Sequence of chain 1.D:
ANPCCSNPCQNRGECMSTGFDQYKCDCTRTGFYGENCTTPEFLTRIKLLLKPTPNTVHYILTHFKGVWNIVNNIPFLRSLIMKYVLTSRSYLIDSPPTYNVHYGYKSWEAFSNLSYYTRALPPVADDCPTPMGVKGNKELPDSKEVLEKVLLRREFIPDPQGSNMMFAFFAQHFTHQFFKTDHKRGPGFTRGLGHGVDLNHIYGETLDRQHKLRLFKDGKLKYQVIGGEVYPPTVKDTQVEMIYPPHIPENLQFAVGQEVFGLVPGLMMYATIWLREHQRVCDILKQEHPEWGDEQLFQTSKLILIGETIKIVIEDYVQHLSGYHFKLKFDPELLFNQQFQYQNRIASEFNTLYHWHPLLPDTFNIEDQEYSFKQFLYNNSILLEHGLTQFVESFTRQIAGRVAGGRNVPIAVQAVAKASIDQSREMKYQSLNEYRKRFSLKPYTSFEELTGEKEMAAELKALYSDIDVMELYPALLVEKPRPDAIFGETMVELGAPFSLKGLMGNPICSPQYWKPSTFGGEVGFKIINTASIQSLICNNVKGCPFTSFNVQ

Sequence of chain 1.C:
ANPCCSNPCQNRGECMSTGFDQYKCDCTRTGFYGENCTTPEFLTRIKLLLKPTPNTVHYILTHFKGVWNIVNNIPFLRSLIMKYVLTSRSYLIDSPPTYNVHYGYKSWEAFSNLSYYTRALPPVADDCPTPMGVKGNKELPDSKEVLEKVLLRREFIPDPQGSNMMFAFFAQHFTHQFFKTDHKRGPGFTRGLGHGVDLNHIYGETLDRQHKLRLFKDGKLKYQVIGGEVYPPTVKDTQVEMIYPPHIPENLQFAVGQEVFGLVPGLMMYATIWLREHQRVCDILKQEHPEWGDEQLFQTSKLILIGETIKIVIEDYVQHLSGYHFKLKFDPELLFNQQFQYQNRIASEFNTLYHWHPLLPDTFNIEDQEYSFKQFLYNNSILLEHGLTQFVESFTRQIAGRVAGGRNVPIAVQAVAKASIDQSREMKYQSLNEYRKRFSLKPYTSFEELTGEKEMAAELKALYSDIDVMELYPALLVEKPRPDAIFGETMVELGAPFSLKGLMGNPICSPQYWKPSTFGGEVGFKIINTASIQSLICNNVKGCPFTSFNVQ

Binding-site contacts:
Ligand atom O6 contacts residue LEU207 of chain 1.C at 4.2 Å.
Ligand atom C6 contacts residue PHE189 of chain 1.D at 4.2 Å (hydrophobic).
Ligand atom O5 contacts residue PHE189 of chain 1.D at 4.3 Å.
Ligand atom C3 contacts residue ARG185 of chain 1.D at 4.0 Å.
Ligand atom O5 contacts residue GLU109 of chain 1.D at 3.6 Å (salt-bridge).
Ligand atom O7 contacts residue GLU109 of chain 1.D at 4.4 Å.
Ligand atom C8 contacts residue ASN113 of chain 1.D at 4.3 Å.
Ligand atom C6 contacts residue TYR116 of chain 1.D at 4.1 Å (hydrophobic).
Ligand atom C1 contacts residue SER115 of chain 1.D at 4.3 Å.
Ligand atom O7 contacts residue LEU207 of chain 1.C at 4.2 Å.
Ligand atom N2 contacts residue ARG185 of chain 1.D at 4.4 Å.
Ligand atom C1 contacts residue GLU109 of chain 1.D at 3.7 Å.
Ligand atom O4 contacts residue LEU207 of chain 1.C at 4.5 Å.
Ligand atom C2 contacts residue GLU109 of chain 1.D at 4.3 Å.
Ligand atom O6 contacts residue ASN113 of chain 1.D at 4.5 Å.
Ligand atom O6 contacts residue GLU109 of chain 1.D at 4.2 Å.
Ligand atom N2 contacts residue SER115 of chain 1.D at 3.9 Å.
Ligand atom O5 contacts residue TYR116 of chain 1.D at 4.0 Å.
Ligand atom O3 contacts residue LEU207 of chain 1.C at 4.0 Å.
Ligand atom C2 contacts residue ASN113 of chain 1.D at 2.3 Å.
Ligand atom N2 contacts residue ASN113 of chain 1.D at 2.9 Å (h-bond).
Ligand atom C4 contacts residue ASN113 of chain 1.D at 4.1 Å.
Ligand atom C4 contacts residue LEU207 of chain 1.C at 4.0 Å (hydrophobic).
Ligand atom O7 contacts residue ASN113 of chain 1.D at 3.2 Å (h-bond).
Ligand atom O5 contacts residue ASN113 of chain 1.D at 2.3 Å (h-bond).
Ligand atom O6 contacts residue TYR116 of chain 1.D at 3.6 Å.
Ligand atom C7 contacts residue ASN113 of chain 1.D at 3.3 Å.
Ligand atom C1 contacts residue ASN113 of chain 1.D at 1.4 Å.
Ligand atom C3 contacts residue ASN113 of chain 1.D at 3.7 Å.
Ligand atom C5 contacts residue PHE189 of chain 1.D at 4.2 Å (hydrophobic).
Ligand atom C5 contacts residue ASN113 of chain 1.D at 3.6 Å.

The protein below binds the small molecule below.
Small molecule (SMILES): CC(=O)N[C@@H]1[C@@H](O)[C@H](O)[C@@H](CO)O[C@H]1O